Sequence of chain 1.D:
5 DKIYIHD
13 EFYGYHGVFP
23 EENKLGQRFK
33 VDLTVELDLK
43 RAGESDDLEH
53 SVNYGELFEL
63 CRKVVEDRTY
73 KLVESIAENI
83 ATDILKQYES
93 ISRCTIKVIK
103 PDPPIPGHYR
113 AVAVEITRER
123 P

Sequence of chain 1.A:
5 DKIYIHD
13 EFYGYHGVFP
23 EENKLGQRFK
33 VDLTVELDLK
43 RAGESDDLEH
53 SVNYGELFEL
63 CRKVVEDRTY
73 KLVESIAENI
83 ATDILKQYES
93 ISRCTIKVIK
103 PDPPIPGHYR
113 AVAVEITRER

Binding-site contacts:
Ligand atom O7 contacts residue VAL20 of chain 1.D at 4.0 Å.
Ligand atom O7 contacts residue LYS102 of chain 1.D at 3.7 Å.
Ligand atom N10 contacts residue GLU76 of chain 1.D at 3.7 Å.
Ligand atom C6 contacts residue LYS73 of chain 1.D at 4.1 Å.
Ligand atom N8 contacts residue GLU76 of chain 1.D at 4.1 Å.
Ligand atom C9 contacts residue VAL54 of chain 1.A at 4.2 Å (hydrophobic).
Ligand atom C3 contacts residue PHE21 of chain 1.D at 4.0 Å (hydrophobic).
Ligand atom N8 contacts residue LEU50 of chain 1.A at 4.2 Å.
Ligand atom C12 contacts residue VAL20 of chain 1.D at 4.3 Å (hydrophobic).
Ligand atom C6 contacts residue TYR56 of chain 1.A at 3.6 Å (hydrophobic).
Ligand atom C5 contacts residue LYS102 of chain 1.D at 4.1 Å.
Ligand atom N10 contacts residue VAL54 of chain 1.A at 3.1 Å (h-bond).
Ligand atom N4 contacts residue GLU24 of chain 1.D at 3.6 Å.
Ligand atom O7 contacts residue LEU74 of chain 1.D at 3.6 Å.
Ligand atom N8 contacts residue TYR56 of chain 1.A at 3.5 Å.
Ligand atom C6 contacts residue VAL20 of chain 1.D at 3.9 Å (hydrophobic).
Ligand atom N8 contacts residue LEU74 of chain 1.D at 4.2 Å.
Ligand atom C6 contacts residue LYS102 of chain 1.D at 4.1 Å.
Ligand atom N10 contacts residue TYR56 of chain 1.A at 3.7 Å.
Ligand atom C12 contacts residue TYR56 of chain 1.A at 3.3 Å (hydrophobic).
Ligand atom O7 contacts residue VAL75 of chain 1.D at 3.9 Å.
Ligand atom C3 contacts residue VAL20 of chain 1.D at 4.0 Å (hydrophobic).
Ligand atom C12 contacts residue LEU50 of chain 1.A at 3.8 Å (hydrophobic).
Ligand atom N11 contacts residue TYR56 of chain 1.A at 3.5 Å.
Ligand atom C1 contacts residue ASN55 of chain 1.A at 3.1 Å.
Ligand atom C5 contacts residue VAL20 of chain 1.D at 3.6 Å (hydrophobic).
Ligand atom C9 contacts residue TYR56 of chain 1.A at 3.4 Å (hydrophobic).
Ligand atom N4 contacts residue TYR56 of chain 1.A at 3.2 Å (h-bond).
Ligand atom O7 contacts residue TYR56 of chain 1.A at 4.0 Å.
Ligand atom N4 contacts residue VAL20 of chain 1.D at 3.5 Å.
Ligand atom N11 contacts residue LEU50 of chain 1.A at 3.3 Å.
Ligand atom C9 contacts residue LEU50 of chain 1.A at 3.5 Å (hydrophobic).
Ligand atom C5 contacts residue TYR56 of chain 1.A at 3.1 Å (hydrophobic).
Ligand atom O7 contacts residue LYS73 of chain 1.D at 3.0 Å (salt-bridge).
Ligand atom C3 contacts residue TYR56 of chain 1.A at 3.6 Å (hydrophobic).
Ligand atom N2 contacts residue TYR56 of chain 1.A at 3.5 Å.
Ligand atom N4 contacts residue LYS102 of chain 1.D at 3.8 Å.
Ligand atom C1 contacts residue TYR56 of chain 1.A at 3.8 Å (hydrophobic).
Ligand atom N10 contacts residue LEU50 of chain 1.A at 3.7 Å.
Ligand atom C3 contacts residue GLU24 of chain 1.D at 4.0 Å.

This small molecule binds to this protein.
Small molecule (SMILES): Cn1cnc2c(O)nc(N)nc21